This protein binds this small molecule.
Small molecule (SMILES): CC(=O)N[C@H]1[C@H](O[C@H]2[C@H](O)[C@@H](NC(C)=O)CO[C@@H]2CO)O[C@H](CO)[C@@H](O)[C@@H]1O

Sequence of chain 1.E:
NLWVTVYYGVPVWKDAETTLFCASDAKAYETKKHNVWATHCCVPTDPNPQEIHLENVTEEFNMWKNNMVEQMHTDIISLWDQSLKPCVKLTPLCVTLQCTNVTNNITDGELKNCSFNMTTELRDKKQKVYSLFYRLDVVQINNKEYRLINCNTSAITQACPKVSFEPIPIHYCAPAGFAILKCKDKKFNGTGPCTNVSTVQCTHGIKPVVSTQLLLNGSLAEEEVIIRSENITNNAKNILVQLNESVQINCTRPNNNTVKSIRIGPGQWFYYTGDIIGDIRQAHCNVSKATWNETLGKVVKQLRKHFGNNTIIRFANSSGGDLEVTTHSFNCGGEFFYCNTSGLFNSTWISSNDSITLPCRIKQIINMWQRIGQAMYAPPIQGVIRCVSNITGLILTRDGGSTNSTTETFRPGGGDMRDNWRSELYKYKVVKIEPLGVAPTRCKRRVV

Binding-site contacts:
Ligand atom C8 contacts residue ASN297 of chain 1.E at 3.9 Å.
Ligand atom N2 contacts residue ASN297 of chain 1.E at 2.9 Å (h-bond).
Ligand atom C8 contacts residue SER413 of chain 1.E at 3.8 Å.
Ligand atom C4 contacts residue ASN297 of chain 1.E at 4.2 Å.
Ligand atom C5 contacts residue ASN297 of chain 1.E at 3.7 Å.
Ligand atom C7 contacts residue ASN333 of chain 1.E at 4.2 Å.
Ligand atom C2 contacts residue ASN297 of chain 1.E at 2.5 Å.
Ligand atom C8 contacts residue ASN333 of chain 1.E at 3.3 Å.
Ligand atom C3 contacts residue GLN295 of chain 1.E at 4.5 Å.
Ligand atom C8 contacts residue VAL334 of chain 1.E at 4.0 Å (hydrophobic).
Ligand atom C3 contacts residue ASN297 of chain 1.E at 3.7 Å.
Ligand atom C1 contacts residue ASN297 of chain 1.E at 1.5 Å.
Ligand atom O7 contacts residue SER413 of chain 1.E at 4.1 Å.
Ligand atom O5 contacts residue VAL446 of chain 1.E at 4.3 Å.
Ligand atom O7 contacts residue ASN297 of chain 1.E at 3.6 Å.
Ligand atom C8 contacts residue GLN295 of chain 1.E at 4.2 Å.
Ligand atom O5 contacts residue ASN297 of chain 1.E at 2.4 Å (h-bond).
Ligand atom O7 contacts residue ASN333 of chain 1.E at 4.2 Å.
Ligand atom C8 contacts residue SER335 of chain 1.E at 3.7 Å.
Ligand atom O3 contacts residue ASN411 of chain 1.E at 4.3 Å.
Ligand atom C1 contacts residue VAL446 of chain 1.E at 4.2 Å (hydrophobic).
Ligand atom C7 contacts residue ASN297 of chain 1.E at 3.4 Å.
Ligand atom C7 contacts residue SER413 of chain 1.E at 4.4 Å.